The small molecule below binds the protein below.
Small molecule (SMILES): OC[C@H]1O[C@H](Oc2c[nH]c3ccc(Br)c(Cl)c23)[C@@H](O)[C@@H](O)[C@@H]1O

Sequence of chain 1.A:
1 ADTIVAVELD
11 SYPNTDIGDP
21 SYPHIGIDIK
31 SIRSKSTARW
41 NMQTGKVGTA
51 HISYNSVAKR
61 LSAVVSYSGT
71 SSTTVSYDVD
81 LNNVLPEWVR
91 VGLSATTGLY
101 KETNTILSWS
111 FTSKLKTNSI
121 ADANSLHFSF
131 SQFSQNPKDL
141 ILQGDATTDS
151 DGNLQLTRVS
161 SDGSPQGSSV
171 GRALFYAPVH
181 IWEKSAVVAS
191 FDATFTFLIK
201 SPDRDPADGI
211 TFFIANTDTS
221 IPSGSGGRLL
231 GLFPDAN

Binding-site contacts:
Ligand atom N1 contacts residue TYR100 of chain 1.A at 3.5 Å.
Ligand atom O6 contacts residue ASP208 of chain 1.A at 2.8 Å (salt-bridge).
Ligand atom C5 contacts residue TYR12 of chain 1.A at 4.2 Å (hydrophobic).
Ligand atom C6 contacts residue TYR12 of chain 1.A at 4.0 Å (hydrophobic).
Ligand atom O4 contacts residue TYR12 of chain 1.A at 4.0 Å.
Ligand atom C3 contacts residue ASN14 of chain 1.A at 4.0 Å.
Ligand atom O3 contacts residue GLY227 of chain 1.A at 3.6 Å.
Ligand atom O6 contacts residue LEU99 of chain 1.A at 3.2 Å (h-bond).
Ligand atom O4 contacts residue GLY227 of chain 1.A at 4.0 Å.
Ligand atom C4 contacts residue ARG228 of chain 1.A at 3.8 Å.
Ligand atom C4 contacts residue ASP208 of chain 1.A at 3.4 Å.
Ligand atom C11 contacts residue TYR100 of chain 1.A at 3.7 Å (hydrophobic).
Ligand atom C6 contacts residue ASP208 of chain 1.A at 3.4 Å.
Ligand atom C8 contacts residue LEU99 of chain 1.A at 3.8 Å (hydrophobic).
Ligand atom O4 contacts residue ARG228 of chain 1.A at 3.3 Å (salt-bridge).
Ligand atom C12 contacts residue LEU99 of chain 1.A at 3.9 Å (hydrophobic).
Ligand atom C1 contacts residue LEU99 of chain 1.A at 3.7 Å (hydrophobic).
Ligand atom O5 contacts residue TYR100 of chain 1.A at 4.0 Å.
Ligand atom O6 contacts residue TYR100 of chain 1.A at 3.0 Å (h-bond).
Ligand atom C9 contacts residue LEU99 of chain 1.A at 3.6 Å (hydrophobic).
Ligand atom C6 contacts residue LEU99 of chain 1.A at 4.1 Å (hydrophobic).
Ligand atom N1 contacts residue TYR12 of chain 1.A at 3.3 Å (h-bond).
Ligand atom C5 contacts residue LEU99 of chain 1.A at 4.1 Å (hydrophobic).
Ligand atom O5 contacts residue LEU99 of chain 1.A at 3.1 Å (h-bond).
Ligand atom O5 contacts residue GLY98 of chain 1.A at 4.2 Å.
Ligand atom C5 contacts residue ASP208 of chain 1.A at 4.0 Å.
Ligand atom O4 contacts residue ASP208 of chain 1.A at 2.5 Å (salt-bridge).
Ligand atom O3 contacts residue ARG228 of chain 1.A at 2.9 Å (salt-bridge).
Ligand atom C3 contacts residue ARG228 of chain 1.A at 3.9 Å.
Ligand atom O6 contacts residue GLY98 of chain 1.A at 3.3 Å.
Ligand atom O4 contacts residue ASN14 of chain 1.A at 2.9 Å (h-bond).
Ligand atom C6 contacts residue TYR100 of chain 1.A at 3.8 Å (hydrophobic).
Ligand atom O2 contacts residue LEU99 of chain 1.A at 3.4 Å (h-bond).
Ligand atom C11 contacts residue TYR12 of chain 1.A at 3.1 Å (hydrophobic).
Ligand atom N1 contacts residue LEU99 of chain 1.A at 3.9 Å.
Ligand atom O2 contacts residue GLY98 of chain 1.A at 3.7 Å.
Ligand atom C6 contacts residue ALA207 of chain 1.A at 3.4 Å (hydrophobic).
Ligand atom O6 contacts residue ALA207 of chain 1.A at 3.3 Å.
Ligand atom C4 contacts residue ASN14 of chain 1.A at 3.9 Å.
Ligand atom C7 contacts residue LEU99 of chain 1.A at 4.2 Å (hydrophobic).